Binding-site contacts:
Ligand atom O12 contacts residue HIS164 of chain 1.A at 3.9 Å.
Ligand atom O12 contacts residue HIS41 of chain 1.A at 3.2 Å.
Ligand atom O23 contacts residue CYS145 of chain 1.A at 2.9 Å (h-bond).
Ligand atom C2 contacts residue GLN189 of chain 1.A at 3.8 Å.
Ligand atom O29 contacts residue ASP187 of chain 1.A at 3.1 Å.
Ligand atom C14 contacts residue CYS145 of chain 1.A at 2.8 Å (hydrophobic).
Ligand atom C10 contacts residue HIS164 of chain 1.A at 3.7 Å.
Ligand atom C5 contacts residue MET49 of chain 1.A at 3.9 Å (hydrophobic).
Ligand atom C2 contacts residue MET165 of chain 1.A at 3.2 Å (hydrophobic).
Ligand atom C3 contacts residue HIS164 of chain 1.A at 3.9 Å.
Ligand atom C6 contacts residue GLN189 of chain 1.A at 3.6 Å.
Ligand atom O30 contacts residue GLU166 of chain 1.A at 3.7 Å.
Ligand atom C1 contacts residue GLN189 of chain 1.A at 3.3 Å.
Ligand atom C5 contacts residue HIS41 of chain 1.A at 3.6 Å.
Ligand atom C11 contacts residue HIS164 of chain 1.A at 3.8 Å.
Ligand atom C11 contacts residue CYS145 of chain 1.A at 3.3 Å (hydrophobic).
Ligand atom O27 contacts residue CYS145 of chain 1.A at 3.2 Å (h-bond).
Ligand atom C10 contacts residue CYS145 of chain 1.A at 3.5 Å (hydrophobic).
Ligand atom O25 contacts residue THR25 of chain 1.A at 3.5 Å.
Ligand atom C11 contacts residue HIS41 of chain 1.A at 3.6 Å.
Ligand atom C4 contacts residue HIS164 of chain 1.A at 3.9 Å.
Ligand atom C9 contacts residue HIS164 of chain 1.A at 3.8 Å.
Ligand atom C4 contacts residue HIS41 of chain 1.A at 3.8 Å.
Ligand atom O30 contacts residue EDO1 of chain 1.E at 3.2 Å.
Ligand atom C1 contacts residue ARG188 of chain 1.A at 3.8 Å.
Ligand atom C14 contacts residue HIS41 of chain 1.A at 3.5 Å.
Ligand atom C15 contacts residue HIS41 of chain 1.A at 3.9 Å.
Ligand atom C18 contacts residue CYS145 of chain 1.A at 2.6 Å (hydrophobic).
Ligand atom C9 contacts residue MET165 of chain 1.A at 3.6 Å (hydrophobic).
Ligand atom C19 contacts residue CYS145 of chain 1.A at 1.7 Å (hydrophobic).
Ligand atom O13 contacts residue GLU166 of chain 1.A at 3.0 Å (salt-bridge).
Ligand atom O13 contacts residue MET165 of chain 1.A at 3.4 Å.
Ligand atom O30 contacts residue MET165 of chain 1.A at 3.0 Å.
Ligand atom O29 contacts residue ARG188 of chain 1.A at 3.2 Å (salt-bridge).
Ligand atom O29 contacts residue GLN189 of chain 1.A at 3.5 Å (h-bond).
Ligand atom C19 contacts residue HIS41 of chain 1.A at 3.9 Å.
Ligand atom O24 contacts residue THR26 of chain 1.A at 2.9 Å (h-bond).
Ligand atom O23 contacts residue SER144 of chain 1.A at 3.4 Å (h-bond).
Ligand atom O23 contacts residue GLY143 of chain 1.A at 3.2 Å.
Ligand atom C3 contacts residue MET165 of chain 1.A at 3.5 Å (hydrophobic).

A small-molecule ligand and the protein it binds are described below.
Small molecule (SMILES): O=c1c(O)c(-c2cc(O)c(O)c(O)c2)oc2cc(O)cc(O)c12

Sequence of chain 1.A:
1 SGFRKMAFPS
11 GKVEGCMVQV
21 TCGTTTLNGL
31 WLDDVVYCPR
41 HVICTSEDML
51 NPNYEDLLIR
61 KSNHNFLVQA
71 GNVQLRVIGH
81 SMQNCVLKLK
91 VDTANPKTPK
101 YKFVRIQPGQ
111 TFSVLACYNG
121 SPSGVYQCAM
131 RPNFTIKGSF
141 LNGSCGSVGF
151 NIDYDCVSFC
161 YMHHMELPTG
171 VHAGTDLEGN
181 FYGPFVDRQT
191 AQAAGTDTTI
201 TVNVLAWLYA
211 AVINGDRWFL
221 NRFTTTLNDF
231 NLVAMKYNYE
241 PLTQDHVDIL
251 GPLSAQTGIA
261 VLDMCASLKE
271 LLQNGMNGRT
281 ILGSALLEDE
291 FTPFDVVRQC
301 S